This small molecule binds to this protein.
Small molecule (SMILES): CC(=O)N[C@@H]1[C@@H](O)[C@H](O)[C@@H](CO)O[C@H]1O

Sequence of chain 1.E:
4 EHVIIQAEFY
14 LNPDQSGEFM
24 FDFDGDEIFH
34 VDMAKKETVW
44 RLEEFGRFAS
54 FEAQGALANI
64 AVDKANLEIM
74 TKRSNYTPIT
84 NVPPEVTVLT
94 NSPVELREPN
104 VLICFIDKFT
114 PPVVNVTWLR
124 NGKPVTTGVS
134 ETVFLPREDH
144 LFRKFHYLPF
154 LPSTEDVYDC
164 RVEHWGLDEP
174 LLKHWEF

Binding-site contacts:
Ligand atom C8 contacts residue ASN78 of chain 1.E at 4.2 Å.
Ligand atom C4 contacts residue ASN78 of chain 1.E at 4.1 Å.
Ligand atom C6 contacts residue ASN78 of chain 1.E at 4.5 Å.
Ligand atom C3 contacts residue ASN78 of chain 1.E at 3.7 Å.
Ligand atom O5 contacts residue ASN78 of chain 1.E at 2.4 Å (h-bond).
Ligand atom C1 contacts residue ASN78 of chain 1.E at 1.4 Å.
Ligand atom C7 contacts residue ASN78 of chain 1.E at 4.0 Å.
Ligand atom C5 contacts residue ASN78 of chain 1.E at 3.3 Å.
Ligand atom N2 contacts residue ASN78 of chain 1.E at 3.0 Å (h-bond).
Ligand atom C2 contacts residue ASN78 of chain 1.E at 2.7 Å.